This protein binds this small molecule.
Small molecule (SMILES): NS(=O)(=O)c1ccccc1

Sequence of chain 1.A:
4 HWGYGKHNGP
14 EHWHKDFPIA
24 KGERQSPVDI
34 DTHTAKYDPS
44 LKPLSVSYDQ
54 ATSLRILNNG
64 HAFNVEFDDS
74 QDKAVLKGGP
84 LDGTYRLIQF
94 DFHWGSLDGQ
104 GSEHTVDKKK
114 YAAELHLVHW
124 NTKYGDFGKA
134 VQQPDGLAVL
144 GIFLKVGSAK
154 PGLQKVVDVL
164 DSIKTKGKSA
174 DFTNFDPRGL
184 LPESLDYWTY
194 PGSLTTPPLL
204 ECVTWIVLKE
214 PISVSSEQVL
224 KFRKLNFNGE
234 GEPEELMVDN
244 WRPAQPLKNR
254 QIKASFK

Binding-site contacts:
Ligand atom S07 contacts residue HIS119 of chain 1.A at 3.9 Å.
Ligand atom C01 contacts residue LEU197 of chain 1.A at 4.2 Å (hydrophobic).
Ligand atom C06 contacts residue GLN92 of chain 1.A at 4.0 Å.
Ligand atom NP0 contacts residue THR198 of chain 1.A at 3.0 Å (h-bond).
Ligand atom C04 contacts residue ZN1 of chain 1.B at 4.3 Å.
Ligand atom C06 contacts residue PHE130 of chain 1.A at 4.3 Å (hydrophobic).
Ligand atom O08 contacts residue ZN1 of chain 1.B at 4.1 Å.
Ligand atom S07 contacts residue ZN1 of chain 1.B at 3.1 Å.
Ligand atom O08 contacts residue LEU197 of chain 1.A at 3.4 Å.
Ligand atom C03 contacts residue THR199 of chain 1.A at 3.3 Å.
Ligand atom C02 contacts residue LEU197 of chain 1.A at 4.0 Å (hydrophobic).
Ligand atom NP0 contacts residue HIS119 of chain 1.A at 3.4 Å (h-bond).
Ligand atom O09 contacts residue HIS119 of chain 1.A at 3.4 Å (h-bond).
Ligand atom C02 contacts residue THR199 of chain 1.A at 3.3 Å.
Ligand atom C06 contacts residue VAL121 of chain 1.A at 4.2 Å (hydrophobic).
Ligand atom C05 contacts residue GLN92 of chain 1.A at 4.0 Å.
Ligand atom O09 contacts residue ZN1 of chain 1.B at 3.2 Å.
Ligand atom C03 contacts residue LEU197 of chain 1.A at 4.0 Å (hydrophobic).
Ligand atom C05 contacts residue ASP94 of chain 1.A at 4.2 Å.
Ligand atom NP0 contacts residue HIS96 of chain 1.A at 3.2 Å (h-bond).
Ligand atom NP0 contacts residue GLU106 of chain 1.A at 4.4 Å.
Ligand atom O08 contacts residue SER196 of chain 1.A at 4.3 Å.
Ligand atom O09 contacts residue ASP94 of chain 1.A at 3.8 Å.
Ligand atom O08 contacts residue HIS119 of chain 1.A at 4.5 Å.
Ligand atom C03 contacts residue THR198 of chain 1.A at 4.4 Å.
Ligand atom C06 contacts residue LEU197 of chain 1.A at 4.2 Å (hydrophobic).
Ligand atom O09 contacts residue VAL121 of chain 1.A at 3.7 Å.
Ligand atom C05 contacts residue VAL121 of chain 1.A at 3.7 Å (hydrophobic).
Ligand atom O09 contacts residue VAL142 of chain 1.A at 3.9 Å.
Ligand atom O09 contacts residue TRP208 of chain 1.A at 4.1 Å.
Ligand atom C05 contacts residue LEU197 of chain 1.A at 4.0 Å (hydrophobic).
Ligand atom O08 contacts residue TRP208 of chain 1.A at 3.8 Å.
Ligand atom C04 contacts residue LEU197 of chain 1.A at 3.9 Å (hydrophobic).
Ligand atom C04 contacts residue ASP94 of chain 1.A at 4.4 Å.
Ligand atom NP0 contacts residue ZN1 of chain 1.B at 2.0 Å.
Ligand atom S07 contacts residue THR198 of chain 1.A at 3.9 Å.
Ligand atom O08 contacts residue THR198 of chain 1.A at 2.9 Å (h-bond).
Ligand atom S07 contacts residue ASP94 of chain 1.A at 4.2 Å.
Ligand atom NP0 contacts residue ASP94 of chain 1.A at 3.4 Å (salt-bridge).